A small-molecule ligand and the protein it binds are described below.
Small molecule (SMILES): CCN1C(=O)C(C)(C)COc2cc(N(CC(F)(F)F)S(=O)(=O)c3ccc(C)c(C)c3)ccc21

Binding-site contacts:
Ligand atom C10 contacts residue ILE141 of chain 1.B at 3.8 Å (hydrophobic).
Ligand atom C20 contacts residue PHE129 of chain 1.B at 3.9 Å (hydrophobic).
Ligand atom O1 contacts residue HIS64 of chain 1.B at 3.5 Å.
Ligand atom F3 contacts residue VAL102 of chain 1.B at 3.5 Å.
Ligand atom C1 contacts residue MET106 of chain 1.B at 3.5 Å (hydrophobic).
Ligand atom O2 contacts residue ILE141 of chain 1.B at 3.5 Å.
Ligand atom C2 contacts residue ALA68 of chain 1.B at 3.8 Å (hydrophobic).
Ligand atom C8 contacts residue LEU216 of chain 1.B at 3.7 Å (hydrophobic).
Ligand atom C9 contacts residue LEU65 of chain 1.B at 3.8 Å (hydrophobic).
Ligand atom O4 contacts residue PHE119 of chain 1.B at 3.6 Å.
Ligand atom C5 contacts residue MET106 of chain 1.B at 3.7 Å (hydrophobic).
Ligand atom F2 contacts residue VAL102 of chain 1.B at 3.5 Å.
Ligand atom F2 contacts residue LEU65 of chain 1.B at 3.9 Å.
Ligand atom C4 contacts residue MET106 of chain 1.B at 3.0 Å (hydrophobic).
Ligand atom F1 contacts residue HIS64 of chain 1.B at 3.0 Å.
Ligand atom C10 contacts residue VAL221 of chain 1.B at 3.7 Å (hydrophobic).
Ligand atom C6 contacts residue ILE141 of chain 1.B at 3.6 Å (hydrophobic).
Ligand atom O3 contacts residue ILE141 of chain 1.B at 3.6 Å.
Ligand atom F1 contacts residue ALA68 of chain 1.B at 3.3 Å.
Ligand atom C22 contacts residue ILE138 of chain 1.B at 3.7 Å (hydrophobic).
Ligand atom C12 contacts residue TRP58 of chain 1.B at 3.9 Å (hydrophobic).
Ligand atom C18 contacts residue VAL117 of chain 1.B at 3.9 Å (hydrophobic).
Ligand atom F2 contacts residue MET106 of chain 1.B at 2.9 Å.
Ligand atom O1 contacts residue CYS61 of chain 1.B at 3.6 Å.
Ligand atom C6 contacts residue LEU103 of chain 1.B at 3.9 Å (hydrophobic).
Ligand atom O2 contacts residue MET106 of chain 1.B at 3.8 Å.
Ligand atom C3 contacts residue MET106 of chain 1.B at 3.7 Å (hydrophobic).
Ligand atom C19 contacts residue PHE129 of chain 1.B at 3.8 Å (hydrophobic).
Ligand atom O3 contacts residue VAL221 of chain 1.B at 3.6 Å.
Ligand atom F3 contacts residue ALA68 of chain 1.B at 3.6 Å.
Ligand atom C6 contacts residue MET106 of chain 1.B at 3.7 Å (hydrophobic).
Ligand atom F1 contacts residue LEU65 of chain 1.B at 3.6 Å.
Ligand atom N2 contacts residue VAL221 of chain 1.B at 3.8 Å.
Ligand atom C21 contacts residue PHE129 of chain 1.B at 3.7 Å (hydrophobic).
Ligand atom C20 contacts residue PHE142 of chain 1.B at 3.5 Å (hydrophobic).
Ligand atom C15 contacts residue CYS61 of chain 1.B at 3.6 Å (hydrophobic).
Ligand atom C12 contacts residue VAL221 of chain 1.B at 3.5 Å (hydrophobic).
Ligand atom C2 contacts residue MET106 of chain 1.B at 3.4 Å (hydrophobic).
Ligand atom F3 contacts residue MET106 of chain 1.B at 3.0 Å.
Ligand atom C23 contacts residue PHE129 of chain 1.B at 3.8 Å (hydrophobic).

Sequence of chain 1.B:
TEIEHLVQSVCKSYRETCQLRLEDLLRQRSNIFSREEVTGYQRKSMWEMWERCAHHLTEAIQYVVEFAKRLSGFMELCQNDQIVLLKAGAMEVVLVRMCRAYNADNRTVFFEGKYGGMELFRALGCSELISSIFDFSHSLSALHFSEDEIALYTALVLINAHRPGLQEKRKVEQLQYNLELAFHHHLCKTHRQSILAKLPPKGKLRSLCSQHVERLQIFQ